This small molecule binds to this protein.
Small molecule (SMILES): CC(=O)N[C@H]1[C@H](O[C@H]2[C@H](O)[C@@H](NC(C)=O)CO[C@@H]2CO)O[C@H](CO)[C@@H](O[C@@H]2O[C@H](CO)[C@@H](O)[C@H](O)[C@@H]2O)[C@@H]1O

Sequence of chain 1.F:
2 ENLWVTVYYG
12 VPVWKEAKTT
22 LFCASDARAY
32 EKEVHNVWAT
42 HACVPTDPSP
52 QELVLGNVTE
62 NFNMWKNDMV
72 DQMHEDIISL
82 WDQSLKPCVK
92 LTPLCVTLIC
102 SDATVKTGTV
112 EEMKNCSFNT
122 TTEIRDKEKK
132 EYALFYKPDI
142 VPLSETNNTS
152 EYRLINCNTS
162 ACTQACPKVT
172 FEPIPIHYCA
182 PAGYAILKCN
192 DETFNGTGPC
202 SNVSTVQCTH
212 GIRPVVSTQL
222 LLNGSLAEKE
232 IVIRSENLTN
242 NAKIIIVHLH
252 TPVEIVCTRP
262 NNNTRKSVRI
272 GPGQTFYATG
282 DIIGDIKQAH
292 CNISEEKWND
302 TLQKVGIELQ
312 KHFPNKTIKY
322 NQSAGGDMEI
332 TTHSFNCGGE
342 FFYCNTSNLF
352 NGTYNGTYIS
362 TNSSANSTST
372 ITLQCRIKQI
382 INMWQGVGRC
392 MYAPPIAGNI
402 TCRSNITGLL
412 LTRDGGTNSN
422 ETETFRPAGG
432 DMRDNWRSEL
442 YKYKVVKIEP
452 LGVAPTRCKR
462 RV

Sequence of chain 1.H:
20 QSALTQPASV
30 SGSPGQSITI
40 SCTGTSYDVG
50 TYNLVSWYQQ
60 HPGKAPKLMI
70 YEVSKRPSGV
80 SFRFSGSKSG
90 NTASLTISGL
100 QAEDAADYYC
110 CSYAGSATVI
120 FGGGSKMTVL

Binding-site contacts:
Ligand atom C5 contacts residue ASN263 of chain 1.F at 3.6 Å.
Ligand atom C7 contacts residue SER115 of chain 1.H at 3.9 Å.
Ligand atom C3 contacts residue ASN263 of chain 1.F at 3.8 Å.
Ligand atom O6 contacts residue TYR46 of chain 1.H at 3.3 Å.
Ligand atom O6 contacts residue THR44 of chain 1.H at 3.8 Å.
Ligand atom O7 contacts residue ALA116 of chain 1.H at 4.2 Å.
Ligand atom C6 contacts residue ASP47 of chain 1.H at 3.6 Å.
Ligand atom C6 contacts residue TYR46 of chain 1.H at 3.5 Å (hydrophobic).
Ligand atom C1 contacts residue ILE284 of chain 1.F at 4.2 Å (hydrophobic).
Ligand atom N2 contacts residue TYR51 of chain 1.H at 4.3 Å.
Ligand atom O5 contacts residue ASN263 of chain 1.F at 2.4 Å (h-bond).
Ligand atom C5 contacts residue SER115 of chain 1.H at 4.1 Å.
Ligand atom O3 contacts residue TYR46 of chain 1.H at 4.3 Å.
Ligand atom C8 contacts residue ASN263 of chain 1.F at 4.4 Å.
Ligand atom O6 contacts residue SER115 of chain 1.H at 3.3 Å (h-bond).
Ligand atom C6 contacts residue ALA113 of chain 1.H at 4.3 Å (hydrophobic).
Ligand atom C7 contacts residue TYR51 of chain 1.H at 3.9 Å (hydrophobic).
Ligand atom C4 contacts residue TYR46 of chain 1.H at 3.5 Å (hydrophobic).
Ligand atom C7 contacts residue ASN263 of chain 1.F at 3.2 Å.
Ligand atom O4 contacts residue TYR46 of chain 1.H at 3.9 Å.
Ligand atom C4 contacts residue SER115 of chain 1.H at 4.3 Å.
Ligand atom C8 contacts residue TYR112 of chain 1.H at 4.2 Å (hydrophobic).
Ligand atom O5 contacts residue ILE284 of chain 1.F at 3.8 Å.
Ligand atom C2 contacts residue ASN263 of chain 1.F at 2.5 Å.
Ligand atom O2 contacts residue TYR46 of chain 1.H at 3.5 Å.
Ligand atom N2 contacts residue ASN263 of chain 1.F at 2.9 Å (h-bond).
Ligand atom C2 contacts residue SER115 of chain 1.H at 4.2 Å.
Ligand atom C4 contacts residue ASN263 of chain 1.F at 4.2 Å.
Ligand atom C6 contacts residue SER115 of chain 1.H at 3.3 Å.
Ligand atom C7 contacts residue TYR112 of chain 1.H at 4.1 Å (hydrophobic).
Ligand atom O7 contacts residue TYR51 of chain 1.H at 4.3 Å.
Ligand atom C8 contacts residue TYR51 of chain 1.H at 3.6 Å (hydrophobic).
Ligand atom O7 contacts residue TYR112 of chain 1.H at 3.3 Å (h-bond).
Ligand atom O6 contacts residue ASP47 of chain 1.H at 2.9 Å (salt-bridge).
Ligand atom C1 contacts residue ASN263 of chain 1.F at 1.4 Å.
Ligand atom O7 contacts residue ASN263 of chain 1.F at 3.3 Å (h-bond).
Ligand atom O7 contacts residue SER115 of chain 1.H at 3.0 Å (h-bond).
Ligand atom C5 contacts residue TYR46 of chain 1.H at 4.2 Å (hydrophobic).
Ligand atom O7 contacts residue GLY114 of chain 1.H at 4.1 Å.
Ligand atom O5 contacts residue SER115 of chain 1.H at 3.8 Å.